Binding-site contacts:
Ligand atom N24 contacts residue GLY61 of chain 1.B at 2.8 Å (h-bond).
Ligand atom C11 contacts residue GLY11 of chain 1.B at 3.4 Å.
Ligand atom C10 contacts residue ALA60 of chain 1.B at 3.5 Å (hydrophobic).
Ligand atom C26 contacts residue GLY61 of chain 1.B at 3.5 Å.
Ligand atom O27 contacts residue CYS13 of chain 1.B at 3.5 Å (h-bond).
Ligand atom C16 contacts residue GLN100 of chain 1.B at 3.5 Å.
Ligand atom C10 contacts residue GLY61 of chain 1.B at 3.5 Å.
Ligand atom C9 contacts residue GLN62 of chain 1.B at 3.6 Å.
Ligand atom C12 contacts residue TYR97 of chain 1.B at 3.7 Å (hydrophobic).
Ligand atom C26 contacts residue CYS13 of chain 1.B at 2.8 Å (hydrophobic).
Ligand atom N20 contacts residue ASP70 of chain 1.B at 3.5 Å (salt-bridge).
Ligand atom N24 contacts residue ALA60 of chain 1.B at 3.8 Å.
Ligand atom C21 contacts residue ARG69 of chain 1.B at 3.8 Å.
Ligand atom C12 contacts residue GLY11 of chain 1.B at 3.6 Å.
Ligand atom C17 contacts residue GLN100 of chain 1.B at 3.8 Å.
Ligand atom N5 contacts residue TYR97 of chain 1.B at 3.7 Å.
Ligand atom C15 contacts residue GLN100 of chain 1.B at 3.7 Å.
Ligand atom C14 contacts residue ASP70 of chain 1.B at 3.6 Å.
Ligand atom C6 contacts residue HIS96 of chain 1.B at 3.3 Å.
Ligand atom N22 contacts residue SER66 of chain 1.B at 3.8 Å.
Ligand atom N20 contacts residue SER66 of chain 1.B at 3.6 Å (h-bond).
Ligand atom C25 contacts residue CYS13 of chain 1.B at 3.0 Å (hydrophobic).
Ligand atom N24 contacts residue CYS13 of chain 1.B at 3.5 Å (h-bond).
Ligand atom C26 contacts residue PRO35 of chain 1.B at 3.6 Å (hydrophobic).
Ligand atom N22 contacts residue ARG69 of chain 1.B at 3.6 Å.
Ligand atom N1 contacts residue TYR97 of chain 1.B at 3.4 Å.
Ligand atom C23 contacts residue GLY61 of chain 1.B at 3.6 Å.
Ligand atom N22 contacts residue ASP70 of chain 1.B at 2.6 Å (salt-bridge).
Ligand atom C25 contacts residue GLY61 of chain 1.B at 3.7 Å.
Ligand atom N20 contacts residue ARG69 of chain 1.B at 3.4 Å.
Ligand atom C19 contacts residue ARG69 of chain 1.B at 3.4 Å.
Ligand atom C13 contacts residue ARG69 of chain 1.B at 3.6 Å.
Ligand atom C14 contacts residue ARG69 of chain 1.B at 3.7 Å.
Ligand atom C11 contacts residue GLU63 of chain 1.B at 3.5 Å.
Ligand atom C9 contacts residue ARG69 of chain 1.B at 3.8 Å.
Ligand atom C10 contacts residue GLN62 of chain 1.B at 3.6 Å.
Ligand atom O27 contacts residue LYS17 of chain 1.B at 2.8 Å (salt-bridge).
Ligand atom C28 contacts residue CYS13 of chain 1.B at 1.8 Å (hydrophobic).
Ligand atom C15 contacts residue VAL104 of chain 1.B at 3.8 Å (hydrophobic).
Ligand atom N22 contacts residue ARG103 of chain 1.B at 3.4 Å (salt-bridge).

Sequence of chain 1.B:
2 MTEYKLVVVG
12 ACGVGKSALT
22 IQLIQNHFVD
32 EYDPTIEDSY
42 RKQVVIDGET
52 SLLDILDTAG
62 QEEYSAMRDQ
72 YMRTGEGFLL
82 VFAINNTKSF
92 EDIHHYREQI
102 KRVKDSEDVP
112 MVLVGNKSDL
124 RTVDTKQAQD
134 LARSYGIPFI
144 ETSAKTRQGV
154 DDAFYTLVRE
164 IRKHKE

This small molecule binds to this protein.
Small molecule (SMILES): CCC(=O)Nc1ccc(-n2nc(C)c(-c3c(C)ccc4n[nH]cc34)c2C)cc1